Binding-site contacts:
Ligand atom C2 contacts residue LYS80 of chain 1.A at 4.0 Å.
Ligand atom O contacts residue GLU185 of chain 1.B at 3.3 Å (salt-bridge).
Ligand atom O1 contacts residue GLY183 of chain 1.B at 3.9 Å.
Ligand atom C1 contacts residue GLU83 of chain 1.A at 3.8 Å.
Ligand atom O1 contacts residue HIS184 of chain 1.B at 3.2 Å.
Ligand atom C contacts residue GLU83 of chain 1.A at 4.1 Å.
Ligand atom O contacts residue HIS184 of chain 1.B at 3.8 Å.
Ligand atom O1 contacts residue GLU185 of chain 1.B at 3.5 Å (salt-bridge).
Ligand atom C2 contacts residue TRP79 of chain 1.A at 4.0 Å (hydrophobic).
Ligand atom C6 contacts residue GLU187 of chain 1.B at 4.0 Å.
Ligand atom C1 contacts residue TRP79 of chain 1.A at 4.4 Å (hydrophobic).
Ligand atom C6 contacts residue MET186 of chain 1.B at 3.5 Å (hydrophobic).
Ligand atom C contacts residue GLY183 of chain 1.B at 4.4 Å.
Ligand atom C1 contacts residue LYS80 of chain 1.A at 4.3 Å.
Ligand atom O contacts residue MET186 of chain 1.B at 3.2 Å (h-bond).
Ligand atom C6 contacts residue GLY183 of chain 1.B at 3.9 Å.
Ligand atom O contacts residue GLY183 of chain 1.B at 3.9 Å.
Ligand atom C4 contacts residue MET186 of chain 1.B at 4.2 Å (hydrophobic).
Ligand atom C5 contacts residue MET186 of chain 1.B at 4.1 Å (hydrophobic).
Ligand atom C3 contacts residue TRP79 of chain 1.A at 4.2 Å (hydrophobic).
Ligand atom C3 contacts residue LEU76 of chain 1.A at 3.4 Å (hydrophobic).
Ligand atom C3 contacts residue MET186 of chain 1.B at 3.7 Å (hydrophobic).
Ligand atom C6 contacts residue GLU185 of chain 1.B at 3.8 Å.
Ligand atom O1 contacts residue GLU187 of chain 1.B at 3.3 Å (salt-bridge).
Ligand atom O1 contacts residue MET186 of chain 1.B at 3.5 Å (h-bond).
Ligand atom C6 contacts residue HIS184 of chain 1.B at 3.9 Å.
Ligand atom C2 contacts residue LEU76 of chain 1.A at 3.4 Å (hydrophobic).

This protein binds this small molecule.
Small molecule (SMILES): Cn1cccc1CC(=O)O

Sequence of chain 1.B:
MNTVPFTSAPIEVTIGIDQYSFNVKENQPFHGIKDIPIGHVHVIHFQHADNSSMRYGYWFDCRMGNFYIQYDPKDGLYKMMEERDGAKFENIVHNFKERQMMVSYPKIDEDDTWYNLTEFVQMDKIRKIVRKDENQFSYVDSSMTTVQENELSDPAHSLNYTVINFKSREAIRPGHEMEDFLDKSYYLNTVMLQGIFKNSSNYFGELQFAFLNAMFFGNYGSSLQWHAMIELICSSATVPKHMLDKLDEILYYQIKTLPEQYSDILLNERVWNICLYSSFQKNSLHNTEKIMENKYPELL

Sequence of chain 1.A:
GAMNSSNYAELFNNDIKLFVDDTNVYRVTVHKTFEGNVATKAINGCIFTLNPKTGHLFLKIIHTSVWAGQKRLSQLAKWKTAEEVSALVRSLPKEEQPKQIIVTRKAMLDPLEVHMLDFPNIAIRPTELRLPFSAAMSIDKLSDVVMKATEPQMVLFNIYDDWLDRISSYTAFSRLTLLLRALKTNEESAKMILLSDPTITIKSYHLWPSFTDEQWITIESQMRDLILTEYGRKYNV